The small molecule below binds the protein below.
Small molecule (SMILES): COc1ccc(N2CCN(c3cccc(C)c3)CC2)nn1

Sequence of chain 18.A:
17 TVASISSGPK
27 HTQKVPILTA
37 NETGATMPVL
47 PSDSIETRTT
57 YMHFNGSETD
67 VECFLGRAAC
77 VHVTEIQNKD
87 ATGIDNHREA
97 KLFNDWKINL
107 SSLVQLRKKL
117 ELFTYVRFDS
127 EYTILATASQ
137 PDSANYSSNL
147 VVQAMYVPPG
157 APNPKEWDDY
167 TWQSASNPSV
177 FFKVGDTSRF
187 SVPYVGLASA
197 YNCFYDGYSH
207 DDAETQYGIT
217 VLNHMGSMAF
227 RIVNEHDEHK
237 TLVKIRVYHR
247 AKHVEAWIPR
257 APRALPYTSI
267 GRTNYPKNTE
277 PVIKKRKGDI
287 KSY

Binding-site contacts:
Ligand atom C16 contacts residue TYR128 of chain 18.A at 2.9 Å (hydrophobic).
Ligand atom C7 contacts residue LEU106 of chain 18.A at 4.1 Å (hydrophobic).
Ligand atom C10 contacts residue LEU106 of chain 18.A at 4.0 Å (hydrophobic).
Ligand atom C14 contacts residue SER126 of chain 18.A at 3.6 Å.
Ligand atom C11 contacts residue ILE104 of chain 18.A at 3.5 Å (hydrophobic).
Ligand atom C21 contacts residue ILE104 of chain 18.A at 3.5 Å (hydrophobic).
Ligand atom C10 contacts residue TYR128 of chain 18.A at 3.6 Å (hydrophobic).
Ligand atom C1 contacts residue DMS1 of chain 18.F at 4.1 Å.
Ligand atom C13 contacts residue TYR128 of chain 18.A at 3.0 Å (hydrophobic).
Ligand atom N5 contacts residue DMS1 of chain 18.F at 3.9 Å.
Ligand atom C20 contacts residue VAL188 of chain 18.A at 3.7 Å (hydrophobic).
Ligand atom C7 contacts residue TYR197 of chain 18.A at 3.5 Å (hydrophobic).
Ligand atom N4 contacts residue ASN219 of chain 18.A at 4.0 Å.
Ligand atom C8 contacts residue PHE124 of chain 18.A at 3.6 Å (hydrophobic).
Ligand atom N12 contacts residue TYR128 of chain 18.A at 2.5 Å (h-bond).
Ligand atom C13 contacts residue TYR197 of chain 18.A at 4.0 Å (hydrophobic).
Ligand atom C20 contacts residue VAL191 of chain 18.A at 3.5 Å (hydrophobic).
Ligand atom C17 contacts residue TYR128 of chain 18.A at 3.8 Å (hydrophobic).
Ligand atom C1 contacts residue ASN198 of chain 18.A at 4.0 Å.
Ligand atom C18 contacts residue VAL188 of chain 18.A at 3.9 Å (hydrophobic).
Ligand atom N5 contacts residue ASN219 of chain 18.A at 4.1 Å.
Ligand atom C11 contacts residue MET221 of chain 18.A at 4.0 Å (hydrophobic).
Ligand atom C8 contacts residue TYR197 of chain 18.A at 3.4 Å (hydrophobic).
Ligand atom C19 contacts residue VAL188 of chain 18.A at 3.5 Å (hydrophobic).
Ligand atom C16 contacts residue ILE104 of chain 18.A at 3.7 Å (hydrophobic).
Ligand atom C13 contacts residue SER126 of chain 18.A at 3.7 Å.
Ligand atom C14 contacts residue TYR128 of chain 18.A at 3.3 Å (hydrophobic).
Ligand atom N9 contacts residue TYR128 of chain 18.A at 4.1 Å.
Ligand atom C19 contacts residue VAL191 of chain 18.A at 4.0 Å (hydrophobic).
Ligand atom C19 contacts residue TYR152 of chain 18.A at 3.9 Å (hydrophobic).
Ligand atom C14 contacts residue TYR197 of chain 18.A at 4.1 Å (hydrophobic).
Ligand atom C18 contacts residue TYR152 of chain 18.A at 3.8 Å (hydrophobic).
Ligand atom C15 contacts residue TYR128 of chain 18.A at 3.0 Å (hydrophobic).
Ligand atom C11 contacts residue TYR128 of chain 18.A at 3.4 Å (hydrophobic).
Ligand atom C17 contacts residue ILE104 of chain 18.A at 3.8 Å (hydrophobic).
Ligand atom N4 contacts residue DMS1 of chain 18.F at 3.6 Å (h-bond).
Ligand atom C10 contacts residue ILE104 of chain 18.A at 3.9 Å (hydrophobic).
Ligand atom C7 contacts residue PHE124 of chain 18.A at 3.8 Å (hydrophobic).
Ligand atom C21 contacts residue MET224 of chain 18.A at 4.0 Å (hydrophobic).
Ligand atom C10 contacts residue MET221 of chain 18.A at 4.0 Å (hydrophobic).